This protein binds this small molecule.
Small molecule (SMILES): Nc1nc2c(ncn2[C@@H]2O[C@H](COS(=O)(=O)NC(=O)CCc3c[nH]c4ccccc34)[C@@H](O)[C@H]2O)c2nccn12

Sequence of chain 1.B:
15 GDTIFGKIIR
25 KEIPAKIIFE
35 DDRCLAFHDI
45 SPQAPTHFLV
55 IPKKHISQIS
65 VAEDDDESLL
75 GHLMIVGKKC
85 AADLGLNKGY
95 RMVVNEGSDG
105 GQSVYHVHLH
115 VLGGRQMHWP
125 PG

Sequence of chain 1.A:
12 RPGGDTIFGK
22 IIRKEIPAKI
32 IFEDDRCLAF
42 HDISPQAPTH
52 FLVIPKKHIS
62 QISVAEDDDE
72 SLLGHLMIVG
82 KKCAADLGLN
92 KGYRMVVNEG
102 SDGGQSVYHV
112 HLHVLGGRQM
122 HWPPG

Binding-site contacts:
Ligand atom C25 contacts residue TRP123 of chain 1.B at 3.5 Å (hydrophobic).
Ligand atom O5' contacts residue HIS114 of chain 1.A at 3.0 Å (h-bond).
Ligand atom O3' contacts residue HIS114 of chain 1.A at 3.4 Å.
Ligand atom S1 contacts residue HIS112 of chain 1.A at 3.0 Å (h-bond).
Ligand atom O3 contacts residue SER107 of chain 1.A at 3.0 Å (h-bond).
Ligand atom C4' contacts residue ASP43 of chain 1.A at 3.5 Å.
Ligand atom C11 contacts residue GLY105 of chain 1.A at 3.1 Å.
Ligand atom N3 contacts residue ILE44 of chain 1.A at 3.4 Å (h-bond).
Ligand atom O3 contacts residue VAL108 of chain 1.A at 3.2 Å (h-bond).
Ligand atom O3 contacts residue HIS112 of chain 1.A at 3.1 Å (h-bond).
Ligand atom O5' contacts residue HIS112 of chain 1.A at 2.6 Å (h-bond).
Ligand atom C11 contacts residue ASN99 of chain 1.A at 3.4 Å.
Ligand atom C2' contacts residue ASP43 of chain 1.A at 3.5 Å.
Ligand atom C26 contacts residue HIS122 of chain 1.B at 3.5 Å.
Ligand atom N6 contacts residue ILE18 of chain 1.A at 3.6 Å.
Ligand atom C13 contacts residue TRP123 of chain 1.B at 3.4 Å (hydrophobic).
Ligand atom C14 contacts residue TRP123 of chain 1.B at 3.3 Å (hydrophobic).
Ligand atom C5' contacts residue SER107 of chain 1.A at 3.6 Å.
Ligand atom N2 contacts residue ILE44 of chain 1.A at 3.5 Å (h-bond).
Ligand atom C12 contacts residue TRP123 of chain 1.B at 3.0 Å (hydrophobic).
Ligand atom O4' contacts residue PHE19 of chain 1.A at 3.3 Å.
Ligand atom O2 contacts residue ASN99 of chain 1.A at 2.7 Å (h-bond).
Ligand atom C16 contacts residue ASP43 of chain 1.A at 3.3 Å.
Ligand atom N4 contacts residue SER107 of chain 1.A at 2.4 Å (h-bond).
Ligand atom C27 contacts residue MET121 of chain 1.B at 3.2 Å (hydrophobic).
Ligand atom C2 contacts residue ILE44 of chain 1.A at 3.6 Å (hydrophobic).
Ligand atom C5' contacts residue HIS112 of chain 1.A at 3.2 Å.
Ligand atom C7 contacts residue SER107 of chain 1.A at 3.0 Å.
Ligand atom C7 contacts residue GLY105 of chain 1.A at 3.3 Å.
Ligand atom O2 contacts residue HIS114 of chain 1.A at 3.3 Å (h-bond).
Ligand atom C3' contacts residue ASP43 of chain 1.A at 3.3 Å.
Ligand atom N2 contacts residue PHE41 of chain 1.A at 3.6 Å.
Ligand atom C26 contacts residue MET121 of chain 1.B at 2.7 Å (hydrophobic).
Ligand atom O24 contacts residue SER107 of chain 1.A at 2.9 Å (h-bond).
Ligand atom O2 contacts residue HIS112 of chain 1.A at 3.4 Å (h-bond).
Ligand atom N2 contacts residue HIS42 of chain 1.A at 2.9 Å (h-bond).
Ligand atom C25 contacts residue GLY105 of chain 1.A at 3.5 Å.
Ligand atom C4 contacts residue ILE44 of chain 1.A at 3.5 Å (hydrophobic).
Ligand atom O3' contacts residue ASP43 of chain 1.A at 2.5 Å (salt-bridge).
Ligand atom O2' contacts residue ASP43 of chain 1.A at 2.6 Å (salt-bridge).